Binding-site contacts:
Ligand atom OH contacts residue LYS62 of chain 1.A at 3.3 Å.
Ligand atom O1P contacts residue ARG38 of chain 1.A at 3.0 Å (salt-bridge).
Ligand atom OE1 contacts residue LYS59 of chain 1.A at 2.9 Å (salt-bridge).
Ligand atom O contacts residue ASN97 of chain 1.A at 2.9 Å (h-bond).
Ligand atom OE2 contacts residue LYS99 of chain 1.A at 3.1 Å (salt-bridge).
Ligand atom C contacts residue LEU60 of chain 1.A at 3.6 Å (hydrophobic).
Ligand atom CE2 contacts residue LEU60 of chain 1.A at 3.6 Å (hydrophobic).
Ligand atom CB contacts residue ASN57 of chain 1.A at 3.6 Å.
Ligand atom CD1 contacts residue LEU60 of chain 1.A at 3.5 Å (hydrophobic).
Ligand atom O contacts residue LYS59 of chain 1.A at 3.5 Å.
Ligand atom CE contacts residue TYR96 of chain 1.A at 3.7 Å (hydrophobic).
Ligand atom P contacts residue SER41 of chain 1.A at 3.4 Å.
Ligand atom O2P contacts residue ARG38 of chain 1.A at 2.8 Å (salt-bridge).
Ligand atom N contacts residue ASN58 of chain 1.A at 3.0 Å (h-bond).
Ligand atom CA contacts residue ASN58 of chain 1.A at 3.4 Å.
Ligand atom O2P contacts residue ARG20 of chain 1.A at 2.8 Å (salt-bridge).
Ligand atom O contacts residue LEU60 of chain 1.A at 2.8 Å (h-bond).
Ligand atom OD1 contacts residue ASN58 of chain 1.A at 3.2 Å (h-bond).
Ligand atom O3P contacts residue SER41 of chain 1.A at 3.5 Å.
Ligand atom CB contacts residue LEU60 of chain 1.A at 3.6 Å (hydrophobic).
Ligand atom CA contacts residue ASN57 of chain 1.A at 3.6 Å.
Ligand atom N contacts residue ASN57 of chain 1.A at 2.8 Å (h-bond).
Ligand atom OG1 contacts residue ASN57 of chain 1.A at 2.8 Å (h-bond).
Ligand atom CD contacts residue LYS99 of chain 1.A at 3.6 Å.
Ligand atom O contacts residue TYR96 of chain 1.A at 3.6 Å.
Ligand atom N contacts residue LEU60 of chain 1.A at 2.8 Å (h-bond).
Ligand atom CA contacts residue LEU60 of chain 1.A at 3.4 Å (hydrophobic).
Ligand atom CG contacts residue ASN24 of chain 1.A at 3.4 Å.
Ligand atom OD1 contacts residue ASN24 of chain 1.A at 3.2 Å (h-bond).
Ligand atom OD1 contacts residue LEU60 of chain 1.A at 3.6 Å.
Ligand atom O1P contacts residue THR49 of chain 1.A at 2.9 Å (h-bond).
Ligand atom O contacts residue ASN58 of chain 1.A at 2.9 Å (h-bond).
Ligand atom O1P contacts residue SER41 of chain 1.A at 2.7 Å (h-bond).
Ligand atom ND2 contacts residue ASN24 of chain 1.A at 2.9 Å (h-bond).
Ligand atom O1P contacts residue ALA40 of chain 1.A at 3.5 Å.
Ligand atom OH contacts residue THR49 of chain 1.A at 3.3 Å (h-bond).
Ligand atom C contacts residue ASN58 of chain 1.A at 3.6 Å.
Ligand atom P contacts residue ARG38 of chain 1.A at 3.5 Å.
Ligand atom OE1 contacts residue LYS99 of chain 1.A at 3.5 Å (salt-bridge).
Ligand atom O2P contacts residue SER41 of chain 1.A at 3.0 Å (h-bond).

A protein and the small-molecule ligand that binds it are described below.
Small molecule (SMILES): CSCC[C@H](NC(=O)[C@H](CC(=O)O)NC(=O)[C@H](CCSC)NC(=O)[C@H](Cc1ccc(OP(=O)(O)O)cc1)NC(=O)[C@H](CCC(=O)O)NC(=O)[C@H](CC(N)=O)NC(=O)[C@@H](N)[C@@H](C)O)C(=O)N[C@H](C=O)CCCCN

Sequence of chain 1.A:
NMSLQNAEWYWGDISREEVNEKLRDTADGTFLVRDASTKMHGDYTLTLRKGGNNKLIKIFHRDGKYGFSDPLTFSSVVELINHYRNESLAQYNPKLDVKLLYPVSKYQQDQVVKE